Sequence of chain 1.A:
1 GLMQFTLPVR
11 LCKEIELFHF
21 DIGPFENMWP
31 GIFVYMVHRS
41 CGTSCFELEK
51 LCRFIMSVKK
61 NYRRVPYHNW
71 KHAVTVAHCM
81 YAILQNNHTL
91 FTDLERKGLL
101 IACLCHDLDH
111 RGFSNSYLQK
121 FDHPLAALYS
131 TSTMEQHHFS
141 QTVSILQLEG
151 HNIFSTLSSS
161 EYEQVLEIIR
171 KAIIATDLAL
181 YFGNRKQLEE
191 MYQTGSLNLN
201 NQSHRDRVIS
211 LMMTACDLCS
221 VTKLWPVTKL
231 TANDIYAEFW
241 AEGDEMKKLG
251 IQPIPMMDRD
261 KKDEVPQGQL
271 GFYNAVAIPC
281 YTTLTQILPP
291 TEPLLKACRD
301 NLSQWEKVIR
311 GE

This protein binds this small molecule.
Small molecule (SMILES): COCCn1cc(-c2cnc(N3CCOCC3)c3nc(COc4ccc5ccccc5n4)cn23)cn1

Binding-site contacts:
Ligand atom NAI contacts residue PHE272 of chain 1.A at 3.7 Å.
Ligand atom OAY contacts residue MET257 of chain 1.A at 3.2 Å.
Ligand atom NAI contacts residue GLN269 of chain 1.A at 2.9 Å (h-bond).
Ligand atom NBF contacts residue MET256 of chain 1.A at 3.6 Å.
Ligand atom NBF contacts residue GLY268 of chain 1.A at 3.3 Å.
Ligand atom CAP contacts residue GLN269 of chain 1.A at 3.2 Å.
Ligand atom CAP contacts residue PHE272 of chain 1.A at 3.7 Å (hydrophobic).
Ligand atom CAF contacts residue PHE272 of chain 1.A at 3.6 Å (hydrophobic).
Ligand atom CAJ contacts residue TYR236 of chain 1.A at 3.2 Å (hydrophobic).
Ligand atom CBI contacts residue PRO255 of chain 1.A at 3.7 Å (hydrophobic).
Ligand atom OAK contacts residue MET256 of chain 1.A at 3.7 Å.
Ligand atom CBH contacts residue PRO255 of chain 1.A at 3.5 Å (hydrophobic).
Ligand atom NAD contacts residue PHE272 of chain 1.A at 3.5 Å.
Ligand atom CAE contacts residue PHE272 of chain 1.A at 3.8 Å (hydrophobic).
Ligand atom CBA contacts residue MET256 of chain 1.A at 3.6 Å (hydrophobic).
Ligand atom NAQ contacts residue ILE235 of chain 1.A at 3.6 Å.
Ligand atom CAZ contacts residue SER116 of chain 1.A at 3.6 Å.
Ligand atom CAM contacts residue TYR67 of chain 1.A at 3.4 Å (hydrophobic).
Ligand atom CAO contacts residue GLN269 of chain 1.A at 3.1 Å.
Ligand atom CAC contacts residue ILE235 of chain 1.A at 3.3 Å (hydrophobic).
Ligand atom CBC contacts residue MET256 of chain 1.A at 3.7 Å (hydrophobic).
Ligand atom NBF contacts residue TYR236 of chain 1.A at 2.8 Å (h-bond).
Ligand atom CBG contacts residue GLU264 of chain 1.A at 3.5 Å.
Ligand atom CBJ contacts residue TYR236 of chain 1.A at 3.2 Å (hydrophobic).
Ligand atom CAZ contacts residue MET257 of chain 1.A at 3.7 Å (hydrophobic).
Ligand atom NAA contacts residue PHE272 of chain 1.A at 3.5 Å.
Ligand atom CBG contacts residue LYS261 of chain 1.A at 3.7 Å.
Ligand atom CBB contacts residue TYR236 of chain 1.A at 3.4 Å (hydrophobic).
Ligand atom CAC contacts residue PHE272 of chain 1.A at 3.4 Å (hydrophobic).
Ligand atom OAY contacts residue MET256 of chain 1.A at 3.5 Å.
Ligand atom CAG contacts residue MET256 of chain 1.A at 3.3 Å (hydrophobic).
Ligand atom CAJ contacts residue GLN269 of chain 1.A at 3.3 Å.
Ligand atom CBI contacts residue MET256 of chain 1.A at 3.6 Å (hydrophobic).
Ligand atom NAQ contacts residue PHE272 of chain 1.A at 3.7 Å.
Ligand atom CBA contacts residue GLY268 of chain 1.A at 3.6 Å.
Ligand atom CAB contacts residue PHE272 of chain 1.A at 3.5 Å (hydrophobic).
Ligand atom CBB contacts residue GLY268 of chain 1.A at 3.5 Å.
Ligand atom NAD contacts residue ILE235 of chain 1.A at 3.3 Å.
Ligand atom CBJ contacts residue GLU264 of chain 1.A at 3.7 Å.
Ligand atom CAH contacts residue GLN269 of chain 1.A at 3.5 Å.